Binding-site contacts:
Ligand atom C7 contacts residue ASN204 of chain 1.A at 3.1 Å.
Ligand atom N2 contacts residue THR206 of chain 1.A at 2.8 Å (h-bond).
Ligand atom C8 contacts residue ASN204 of chain 1.A at 3.8 Å.
Ligand atom C8 contacts residue PRO208 of chain 1.A at 3.8 Å (hydrophobic).
Ligand atom O7 contacts residue ASN204 of chain 1.A at 3.2 Å (h-bond).
Ligand atom C1 contacts residue THR206 of chain 1.A at 4.0 Å.
Ligand atom C2 contacts residue ASN204 of chain 1.A at 2.4 Å.
Ligand atom C5 contacts residue ASN204 of chain 1.A at 3.7 Å.
Ligand atom C7 contacts residue THR206 of chain 1.A at 3.5 Å.
Ligand atom O5 contacts residue ASN204 of chain 1.A at 2.4 Å (h-bond).
Ligand atom C8 contacts residue GLY205 of chain 1.A at 4.4 Å.
Ligand atom C3 contacts residue THR206 of chain 1.A at 3.7 Å.
Ligand atom O7 contacts residue PRO208 of chain 1.A at 4.2 Å.
Ligand atom C8 contacts residue THR206 of chain 1.A at 3.3 Å.
Ligand atom C8 contacts residue SER244 of chain 1.A at 3.9 Å.
Ligand atom O3 contacts residue THR206 of chain 1.A at 3.9 Å.
Ligand atom C1 contacts residue ASN204 of chain 1.A at 1.5 Å.
Ligand atom N2 contacts residue ASN204 of chain 1.A at 2.8 Å (h-bond).
Ligand atom C3 contacts residue ASN204 of chain 1.A at 3.7 Å.
Ligand atom C7 contacts residue PRO208 of chain 1.A at 4.5 Å (hydrophobic).
Ligand atom C8 contacts residue TRP66 of chain 1.A at 4.2 Å (hydrophobic).
Ligand atom C2 contacts residue THR206 of chain 1.A at 3.8 Å.
Ligand atom C4 contacts residue ASN204 of chain 1.A at 4.2 Å.

A small-molecule ligand and the protein it binds are described below.
Small molecule (SMILES): CC(=O)N[C@H]1[C@H](O[C@H]2[C@H](O)[C@@H](NC(C)=O)CO[C@@H]2CO)O[C@H](CO)[C@@H](O)[C@@H]1O

Sequence of chain 1.A:
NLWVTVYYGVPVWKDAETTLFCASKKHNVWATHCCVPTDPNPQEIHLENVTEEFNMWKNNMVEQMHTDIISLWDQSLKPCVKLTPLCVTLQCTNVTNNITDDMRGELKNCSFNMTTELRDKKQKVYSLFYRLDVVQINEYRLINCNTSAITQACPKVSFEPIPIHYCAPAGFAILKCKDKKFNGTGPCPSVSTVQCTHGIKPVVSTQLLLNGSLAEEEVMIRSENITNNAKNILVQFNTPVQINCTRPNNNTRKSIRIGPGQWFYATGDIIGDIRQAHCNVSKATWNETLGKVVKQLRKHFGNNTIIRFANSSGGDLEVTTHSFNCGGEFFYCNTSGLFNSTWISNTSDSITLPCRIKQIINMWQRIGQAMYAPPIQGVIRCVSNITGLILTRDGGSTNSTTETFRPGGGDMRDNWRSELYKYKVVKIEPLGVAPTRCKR